A protein and the small-molecule ligand that binds it are described below.
Small molecule (SMILES): O=C(CO)[C@H](O)[C@H](O)COP(=O)(O)O

Binding-site contacts:
Ligand atom P9 contacts residue GLY153 of chain 1.A at 4.0 Å.
Ligand atom O8 contacts residue THR94 of chain 1.A at 3.5 Å.
Ligand atom O1 contacts residue GLU175 of chain 1.A at 3.4 Å (salt-bridge).
Ligand atom O10 contacts residue THR155 of chain 1.A at 2.6 Å (h-bond).
Ligand atom O10 contacts residue HIS154 of chain 1.A at 3.1 Å (h-bond).
Ligand atom C2 contacts residue GLU175 of chain 1.A at 3.3 Å.
Ligand atom O14 contacts residue HIS154 of chain 1.A at 3.0 Å (h-bond).
Ligand atom C5 contacts residue GLU175 of chain 1.A at 3.4 Å.
Ligand atom P9 contacts residue ARG151 of chain 1.A at 3.8 Å.
Ligand atom C7 contacts residue THR155 of chain 1.A at 3.5 Å.
Ligand atom C6 contacts residue ASP43 of chain 1.A at 3.5 Å.
Ligand atom O11 contacts residue ARG38 of chain 1.A at 2.8 Å (salt-bridge).
Ligand atom C2 contacts residue LEU173 of chain 1.A at 4.0 Å (hydrophobic).
Ligand atom C3 contacts residue GLU175 of chain 1.A at 3.2 Å.
Ligand atom O4 contacts residue GLU175 of chain 1.A at 3.8 Å.
Ligand atom O14 contacts residue GLU39 of chain 1.A at 3.6 Å.
Ligand atom O12 contacts residue ARG38 of chain 1.A at 3.0 Å (salt-bridge).
Ligand atom O11 contacts residue ARG151 of chain 1.A at 2.8 Å (salt-bridge).
Ligand atom P9 contacts residue THR155 of chain 1.A at 3.8 Å.
Ligand atom O8 contacts residue THR155 of chain 1.A at 3.8 Å.
Ligand atom C3 contacts residue HIS137 of chain 2.A at 3.5 Å.
Ligand atom O10 contacts residue GLY153 of chain 1.A at 3.5 Å.
Ligand atom O12 contacts residue HIS154 of chain 1.A at 2.9 Å (h-bond).
Ligand atom O10 contacts residue ARG151 of chain 1.A at 2.9 Å (salt-bridge).
Ligand atom O13 contacts residue GLU39 of chain 1.A at 2.6 Å (salt-bridge).
Ligand atom P9 contacts residue ARG38 of chain 1.A at 3.7 Å.
Ligand atom C5 contacts residue GLU39 of chain 1.A at 3.8 Å.
Ligand atom O12 contacts residue GLU39 of chain 1.A at 3.2 Å (salt-bridge).
Ligand atom C2 contacts residue HIS137 of chain 2.A at 3.7 Å.
Ligand atom O1 contacts residue PHE96 of chain 1.A at 3.3 Å.
Ligand atom O1 contacts residue HIS137 of chain 2.A at 2.7 Å (h-bond).
Ligand atom O12 contacts residue GLY153 of chain 1.A at 3.6 Å.
Ligand atom C7 contacts residue THR94 of chain 1.A at 4.0 Å.
Ligand atom O4 contacts residue HIS137 of chain 2.A at 2.9 Å (h-bond).
Ligand atom C6 contacts residue LEU173 of chain 1.A at 3.8 Å (hydrophobic).
Ligand atom C2 contacts residue CYS68 of chain 1.A at 3.5 Å (hydrophobic).
Ligand atom O4 contacts residue THR94 of chain 1.A at 3.7 Å.
Ligand atom O14 contacts residue ASP43 of chain 1.A at 2.5 Å (salt-bridge).
Ligand atom P9 contacts residue HIS154 of chain 1.A at 3.6 Å.
Ligand atom O1 contacts residue CYS68 of chain 1.A at 3.4 Å (h-bond).

Sequence of chain 2.A:
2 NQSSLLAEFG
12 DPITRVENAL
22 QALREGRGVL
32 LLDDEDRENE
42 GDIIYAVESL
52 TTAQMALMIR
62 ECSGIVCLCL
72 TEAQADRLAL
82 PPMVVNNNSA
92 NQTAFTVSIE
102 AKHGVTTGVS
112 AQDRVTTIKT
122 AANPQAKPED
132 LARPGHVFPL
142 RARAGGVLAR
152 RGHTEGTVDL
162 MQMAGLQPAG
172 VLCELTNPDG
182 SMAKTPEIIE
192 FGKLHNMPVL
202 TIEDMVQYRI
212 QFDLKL

Sequence of chain 1.A:
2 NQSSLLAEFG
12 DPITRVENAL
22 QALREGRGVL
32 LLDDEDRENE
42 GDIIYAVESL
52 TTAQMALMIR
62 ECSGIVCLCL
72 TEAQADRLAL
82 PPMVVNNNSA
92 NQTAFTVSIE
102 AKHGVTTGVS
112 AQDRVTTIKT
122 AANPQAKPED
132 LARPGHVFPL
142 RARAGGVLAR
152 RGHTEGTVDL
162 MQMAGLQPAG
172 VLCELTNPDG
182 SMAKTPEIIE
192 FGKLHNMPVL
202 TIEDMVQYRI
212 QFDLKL